Sequence of chain 6.A:
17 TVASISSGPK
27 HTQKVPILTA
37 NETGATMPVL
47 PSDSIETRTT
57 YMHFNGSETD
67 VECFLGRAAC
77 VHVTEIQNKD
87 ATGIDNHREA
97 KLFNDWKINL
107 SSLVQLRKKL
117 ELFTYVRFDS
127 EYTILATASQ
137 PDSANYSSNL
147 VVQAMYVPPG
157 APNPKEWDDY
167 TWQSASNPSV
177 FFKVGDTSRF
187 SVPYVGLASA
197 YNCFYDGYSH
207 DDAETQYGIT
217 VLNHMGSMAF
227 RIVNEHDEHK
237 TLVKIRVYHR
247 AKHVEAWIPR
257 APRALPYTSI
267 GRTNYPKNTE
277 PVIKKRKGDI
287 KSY

This protein binds this small molecule.
Small molecule (SMILES): Cc1cc(CCCCCOc2ccc(C3=N[C@@H](C)CO3)cc2)on1

Sequence of chain 7.C:
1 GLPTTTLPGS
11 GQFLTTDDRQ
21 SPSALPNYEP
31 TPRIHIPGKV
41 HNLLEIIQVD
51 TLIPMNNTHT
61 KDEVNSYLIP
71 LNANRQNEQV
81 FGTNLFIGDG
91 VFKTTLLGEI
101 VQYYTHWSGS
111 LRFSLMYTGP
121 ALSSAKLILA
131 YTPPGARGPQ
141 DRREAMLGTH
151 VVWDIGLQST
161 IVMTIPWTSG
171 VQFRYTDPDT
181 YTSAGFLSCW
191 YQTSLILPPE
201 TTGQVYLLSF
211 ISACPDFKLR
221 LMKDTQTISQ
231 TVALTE

Sequence of chain 6.C:
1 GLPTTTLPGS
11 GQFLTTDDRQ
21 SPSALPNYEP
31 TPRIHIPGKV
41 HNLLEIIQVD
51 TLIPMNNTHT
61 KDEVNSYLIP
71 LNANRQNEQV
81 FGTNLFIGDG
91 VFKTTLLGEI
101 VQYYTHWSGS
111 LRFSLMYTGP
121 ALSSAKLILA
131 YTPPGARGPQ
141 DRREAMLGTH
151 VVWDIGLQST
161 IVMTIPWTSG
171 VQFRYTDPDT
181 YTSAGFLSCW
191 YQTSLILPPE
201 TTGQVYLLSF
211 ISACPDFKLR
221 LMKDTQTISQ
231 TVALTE

Binding-site contacts:
Ligand atom N3A contacts residue ALA24 of chain 6.C at 3.9 Å.
Ligand atom C5B contacts residue PHE186 of chain 6.A at 3.9 Å (hydrophobic).
Ligand atom C6B contacts residue TYR128 of chain 6.A at 3.4 Å (hydrophobic).
Ligand atom C4 contacts residue LEU106 of chain 6.A at 3.6 Å (hydrophobic).
Ligand atom C5 contacts residue LEU106 of chain 6.A at 3.8 Å (hydrophobic).
Ligand atom CM1 contacts residue LEU14 of chain 7.C at 3.3 Å (hydrophobic).
Ligand atom C4C contacts residue TYR197 of chain 6.A at 4.0 Å (hydrophobic).
Ligand atom C4A contacts residue PRO174 of chain 6.A at 3.4 Å (hydrophobic).
Ligand atom O1 contacts residue ASN219 of chain 6.A at 3.9 Å.
Ligand atom CM1 contacts residue VAL176 of chain 6.A at 3.4 Å (hydrophobic).
Ligand atom C3C contacts residue TYR128 of chain 6.A at 3.3 Å (hydrophobic).
Ligand atom C2B contacts residue VAL188 of chain 6.A at 3.3 Å (hydrophobic).
Ligand atom O1B contacts residue TYR128 of chain 6.A at 3.4 Å (h-bond).
Ligand atom CM1 contacts residue SER175 of chain 6.A at 3.9 Å.
Ligand atom C4B contacts residue TYR152 of chain 6.A at 4.0 Å (hydrophobic).
Ligand atom C2C contacts residue TYR197 of chain 6.A at 3.8 Å (hydrophobic).
Ligand atom C6B contacts residue MET224 of chain 6.A at 3.6 Å (hydrophobic).
Ligand atom C2A contacts residue PHE186 of chain 6.A at 3.6 Å (hydrophobic).
Ligand atom C1B contacts residue ILE104 of chain 6.A at 4.0 Å (hydrophobic).
Ligand atom C5B contacts residue MET224 of chain 6.A at 3.2 Å (hydrophobic).
Ligand atom C2A contacts residue TYR152 of chain 6.A at 3.8 Å (hydrophobic).
Ligand atom N3A contacts residue TYR152 of chain 6.A at 3.6 Å.
Ligand atom C5A contacts residue PHE186 of chain 6.A at 3.7 Å (hydrophobic).
Ligand atom C4 contacts residue PHE124 of chain 6.A at 3.9 Å (hydrophobic).
Ligand atom C1B contacts residue VAL188 of chain 6.A at 3.7 Å (hydrophobic).
Ligand atom CM1 contacts residue PRO174 of chain 6.A at 3.8 Å (hydrophobic).
Ligand atom C5A contacts residue VAL176 of chain 6.A at 3.8 Å (hydrophobic).
Ligand atom C6B contacts residue ILE104 of chain 6.A at 3.6 Å (hydrophobic).
Ligand atom C4C contacts residue VAL191 of chain 6.A at 3.3 Å (hydrophobic).
Ligand atom C4B contacts residue PHE186 of chain 6.A at 3.9 Å (hydrophobic).
Ligand atom C3 contacts residue ASN219 of chain 6.A at 3.9 Å.
Ligand atom C5C contacts residue VAL191 of chain 6.A at 3.8 Å (hydrophobic).
Ligand atom N2 contacts residue ASN219 of chain 6.A at 3.0 Å (h-bond).
Ligand atom N3A contacts residue PRO174 of chain 6.A at 3.9 Å.
Ligand atom C4 contacts residue TYR197 of chain 6.A at 3.9 Å (hydrophobic).
Ligand atom C1C contacts residue LEU106 of chain 6.A at 3.6 Å (hydrophobic).
Ligand atom C3B contacts residue TYR152 of chain 6.A at 3.6 Å (hydrophobic).
Ligand atom C3B contacts residue VAL188 of chain 6.A at 3.5 Å (hydrophobic).
Ligand atom C1B contacts residue TYR128 of chain 6.A at 3.7 Å (hydrophobic).
Ligand atom O1A contacts residue PHE186 of chain 6.A at 3.2 Å.